Binding-site contacts:
Ligand atom N2 contacts residue CYS33 of chain 1.F at 4.2 Å.
Ligand atom C2 contacts residue ASN114 of chain 1.F at 2.5 Å.
Ligand atom N2 contacts residue ASN114 of chain 1.F at 2.9 Å (h-bond).
Ligand atom C2 contacts residue GLN69 of chain 1.E at 4.0 Å.
Ligand atom O6 contacts residue ARG23 of chain 1.F at 3.5 Å.
Ligand atom O7 contacts residue TYR112 of chain 1.F at 2.7 Å (h-bond).
Ligand atom C7 contacts residue ASN114 of chain 1.F at 3.6 Å.
Ligand atom C7 contacts residue LYS32 of chain 1.F at 4.1 Å.
Ligand atom C7 contacts residue THR121 of chain 1.F at 4.1 Å.
Ligand atom C1 contacts residue ASN114 of chain 1.F at 1.5 Å.
Ligand atom O5 contacts residue ASN114 of chain 1.F at 2.4 Å (h-bond).
Ligand atom C6 contacts residue ARG23 of chain 1.F at 3.7 Å.
Ligand atom C7 contacts residue TYR112 of chain 1.F at 3.5 Å (hydrophobic).
Ligand atom C1 contacts residue GLN69 of chain 1.E at 4.3 Å.
Ligand atom O7 contacts residue ASN114 of chain 1.F at 4.0 Å.
Ligand atom C7 contacts residue GLN69 of chain 1.E at 4.0 Å.
Ligand atom O4 contacts residue LEU31 of chain 1.F at 4.3 Å.
Ligand atom N2 contacts residue GLN69 of chain 1.E at 4.3 Å.
Ligand atom C4 contacts residue ASN114 of chain 1.F at 4.3 Å.
Ligand atom O5 contacts residue GLN69 of chain 1.E at 4.3 Å.
Ligand atom C8 contacts residue TYR112 of chain 1.F at 3.8 Å (hydrophobic).
Ligand atom C5 contacts residue ASN114 of chain 1.F at 3.8 Å.
Ligand atom C6 contacts residue ASN114 of chain 1.F at 4.1 Å.
Ligand atom C1 contacts residue GLY119 of chain 1.F at 4.0 Å.
Ligand atom C8 contacts residue CYS33 of chain 1.F at 3.4 Å (hydrophobic).
Ligand atom O6 contacts residue GLU30 of chain 1.F at 3.7 Å.
Ligand atom C8 contacts residue LYS32 of chain 1.F at 4.1 Å.
Ligand atom C8 contacts residue PHE34 of chain 1.F at 3.6 Å (hydrophobic).
Ligand atom N2 contacts residue THR121 of chain 1.F at 3.8 Å.
Ligand atom C8 contacts residue THR121 of chain 1.F at 4.0 Å.
Ligand atom O6 contacts residue ASN114 of chain 1.F at 4.1 Å.
Ligand atom O5 contacts residue GLY119 of chain 1.F at 4.3 Å.
Ligand atom O7 contacts residue LYS32 of chain 1.F at 3.4 Å (salt-bridge).
Ligand atom O7 contacts residue GLN69 of chain 1.E at 3.2 Å (h-bond).
Ligand atom C3 contacts residue ASN114 of chain 1.F at 3.9 Å.
Ligand atom C5 contacts residue GLU30 of chain 1.F at 4.4 Å.
Ligand atom C6 contacts residue GLU30 of chain 1.F at 3.9 Å.
Ligand atom C1 contacts residue THR121 of chain 1.F at 4.0 Å.
Ligand atom C4 contacts residue LEU31 of chain 1.F at 4.2 Å (hydrophobic).
Ligand atom C7 contacts residue CYS33 of chain 1.F at 4.2 Å (hydrophobic).

Sequence of chain 1.E:
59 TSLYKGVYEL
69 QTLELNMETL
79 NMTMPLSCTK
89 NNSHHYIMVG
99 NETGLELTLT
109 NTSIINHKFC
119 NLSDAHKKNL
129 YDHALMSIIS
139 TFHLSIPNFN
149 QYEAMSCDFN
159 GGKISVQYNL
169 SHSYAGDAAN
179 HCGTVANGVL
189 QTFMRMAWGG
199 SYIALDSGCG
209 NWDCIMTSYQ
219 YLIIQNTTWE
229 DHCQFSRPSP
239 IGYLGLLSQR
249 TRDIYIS

This small molecule binds to this protein.
Small molecule (SMILES): CC(=O)N[C@H]1[C@H](O[C@H]2[C@H](O)[C@@H](NC(C)=O)CO[C@@H]2CO)O[C@H](CO)[C@@H](O[C@@H]2O[C@H](CO[C@H]3O[C@H](CO[C@H]4O[C@H](CO)[C@@H](O)[C@H](O)[C@@H]4O)[C@@H](O)[C@H](O)[C@@H]3O)[C@@H](O)[C@H](O)[C@@H]2O)[C@@H]1O

Sequence of chain 1.F:
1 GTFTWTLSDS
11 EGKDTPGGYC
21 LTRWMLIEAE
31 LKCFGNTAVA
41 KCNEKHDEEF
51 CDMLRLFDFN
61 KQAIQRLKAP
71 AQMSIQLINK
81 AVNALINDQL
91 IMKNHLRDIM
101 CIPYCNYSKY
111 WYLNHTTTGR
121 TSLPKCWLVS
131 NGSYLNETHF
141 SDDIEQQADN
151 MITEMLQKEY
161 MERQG